A protein and the small-molecule ligand that binds it are described below.
Small molecule (SMILES): CC(=O)N[C@@H]1[C@@H](O)[C@H](O)[C@@H](CO)O[C@H]1O

Binding-site contacts:
Ligand atom C7 contacts residue LEU5 of chain 1.C at 3.7 Å (hydrophobic).
Ligand atom C1 contacts residue LEU5 of chain 1.C at 3.8 Å (hydrophobic).
Ligand atom C1 contacts residue ASN7 of chain 1.C at 1.4 Å.
Ligand atom C7 contacts residue HIS4 of chain 1.C at 4.4 Å.
Ligand atom C3 contacts residue ASN7 of chain 1.C at 3.8 Å.
Ligand atom C5 contacts residue ASN7 of chain 1.C at 3.6 Å.
Ligand atom C8 contacts residue HIS4 of chain 1.C at 3.8 Å.
Ligand atom O7 contacts residue ASN7 of chain 1.C at 4.2 Å.
Ligand atom C2 contacts residue ASN7 of chain 1.C at 2.4 Å.
Ligand atom C7 contacts residue ASN7 of chain 1.C at 3.7 Å.
Ligand atom N2 contacts residue ASN7 of chain 1.C at 2.8 Å (h-bond).
Ligand atom N2 contacts residue LEU5 of chain 1.C at 2.9 Å (h-bond).
Ligand atom O5 contacts residue ASN7 of chain 1.C at 2.5 Å (h-bond).
Ligand atom C2 contacts residue LEU5 of chain 1.C at 3.8 Å (hydrophobic).
Ligand atom C3 contacts residue LEU5 of chain 1.C at 4.3 Å (hydrophobic).
Ligand atom C4 contacts residue ASN7 of chain 1.C at 4.2 Å.
Ligand atom C8 contacts residue LEU5 of chain 1.C at 3.6 Å (hydrophobic).

Sequence of chain 1.C:
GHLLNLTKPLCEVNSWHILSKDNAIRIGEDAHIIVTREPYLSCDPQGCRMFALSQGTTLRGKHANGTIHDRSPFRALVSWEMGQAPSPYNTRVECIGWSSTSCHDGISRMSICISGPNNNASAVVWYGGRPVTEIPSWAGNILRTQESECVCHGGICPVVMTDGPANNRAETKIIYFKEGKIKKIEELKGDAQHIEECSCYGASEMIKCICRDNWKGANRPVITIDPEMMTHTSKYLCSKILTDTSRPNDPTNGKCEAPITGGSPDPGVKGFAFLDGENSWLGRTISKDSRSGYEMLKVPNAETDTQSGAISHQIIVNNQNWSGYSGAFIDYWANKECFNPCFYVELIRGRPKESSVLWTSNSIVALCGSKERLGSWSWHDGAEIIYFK